Sequence of chain 2.B:
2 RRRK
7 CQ

Binding-site contacts:
Ligand atom C03 contacts residue GLN8 of chain 2.B at 3.9 Å.
Ligand atom C14 contacts residue ILE224 of chain 2.A at 3.7 Å (hydrophobic).
Ligand atom BR1 contacts residue ILE173 of chain 2.A at 3.6 Å.
Ligand atom C02 contacts residue ILE224 of chain 2.A at 4.3 Å (hydrophobic).
Ligand atom C08 contacts residue CYS7 of chain 2.B at 3.6 Å (hydrophobic).
Ligand atom C02 contacts residue CYS7 of chain 2.B at 3.0 Å (hydrophobic).
Ligand atom C02 contacts residue LEU227 of chain 2.A at 4.0 Å (hydrophobic).
Ligand atom C10 contacts residue PHE124 of chain 2.A at 3.7 Å (hydrophobic).
Ligand atom C05 contacts residue CYS7 of chain 2.B at 4.3 Å (hydrophobic).
Ligand atom S01 contacts residue ILE224 of chain 2.A at 4.0 Å.
Ligand atom C12 contacts residue ASN47 of chain 2.A at 4.0 Å.
Ligand atom C03 contacts residue CYS7 of chain 2.B at 3.4 Å (hydrophobic).
Ligand atom N04 contacts residue CYS7 of chain 2.B at 4.2 Å.
Ligand atom C14 contacts residue LEU223 of chain 2.A at 3.9 Å (hydrophobic).
Ligand atom BR1 contacts residue LYS127 of chain 2.A at 3.3 Å.
Ligand atom BR1 contacts residue GLY176 of chain 2.A at 4.5 Å.
Ligand atom C07 contacts residue PRO172 of chain 2.A at 4.0 Å (hydrophobic).
Ligand atom O13 contacts residue ILE224 of chain 2.A at 3.8 Å.
Ligand atom S01 contacts residue LEU227 of chain 2.A at 4.5 Å.
Ligand atom C10 contacts residue LYS127 of chain 2.A at 4.3 Å.
Ligand atom C11 contacts residue SER50 of chain 2.A at 4.3 Å.
Ligand atom BR1 contacts residue PRO172 of chain 2.A at 4.4 Å.
Ligand atom BR1 contacts residue CYS7 of chain 2.B at 4.4 Å.
Ligand atom N04 contacts residue ILE224 of chain 2.A at 4.1 Å.
Ligand atom C11 contacts residue ASN47 of chain 2.A at 3.7 Å.
Ligand atom S01 contacts residue LEU179 of chain 2.A at 4.5 Å.
Ligand atom C02 contacts residue GLN8 of chain 2.B at 3.6 Å.
Ligand atom C06 contacts residue CYS7 of chain 2.B at 3.6 Å (hydrophobic).
Ligand atom O13 contacts residue PRO172 of chain 2.A at 3.9 Å.
Ligand atom C07 contacts residue CYS7 of chain 2.B at 3.4 Å (hydrophobic).
Ligand atom C08 contacts residue LYS127 of chain 2.A at 4.3 Å.
Ligand atom C08 contacts residue PHE124 of chain 2.A at 4.4 Å (hydrophobic).
Ligand atom S01 contacts residue CYS7 of chain 2.B at 2.0 Å (h-bond).
Ligand atom C12 contacts residue CYS7 of chain 2.B at 4.0 Å (hydrophobic).
Ligand atom C10 contacts residue CYS7 of chain 2.B at 4.0 Å (hydrophobic).
Ligand atom C11 contacts residue CYS7 of chain 2.B at 4.2 Å (hydrophobic).
Ligand atom C05 contacts residue ILE224 of chain 2.A at 4.0 Å (hydrophobic).
Ligand atom C11 contacts residue PHE124 of chain 2.A at 4.3 Å (hydrophobic).
Ligand atom C10 contacts residue ASN47 of chain 2.A at 4.3 Å.
Ligand atom S01 contacts residue GLY176 of chain 2.A at 3.7 Å.

The protein below binds the small molecule below.
Small molecule (SMILES): CN(CCS)C(=O)c1cccc(Br)c1

Sequence of chain 2.A:
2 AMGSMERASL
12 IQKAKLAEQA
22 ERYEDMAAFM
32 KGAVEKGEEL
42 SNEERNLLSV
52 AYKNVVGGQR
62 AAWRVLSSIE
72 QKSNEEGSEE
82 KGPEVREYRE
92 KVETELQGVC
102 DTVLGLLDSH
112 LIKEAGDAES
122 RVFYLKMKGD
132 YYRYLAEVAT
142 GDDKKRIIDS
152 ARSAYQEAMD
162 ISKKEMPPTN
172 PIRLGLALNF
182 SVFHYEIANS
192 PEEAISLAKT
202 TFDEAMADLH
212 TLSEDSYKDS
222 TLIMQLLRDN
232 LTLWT